Binding-site contacts:
Ligand atom CD contacts residue LEU227 of chain 1.A at 3.6 Å (hydrophobic).
Ligand atom CZ contacts residue ARG65 of chain 1.A at 3.6 Å.
Ligand atom CA contacts residue ASN231 of chain 1.A at 3.5 Å.
Ligand atom NH2 contacts residue VAL183 of chain 1.A at 3.7 Å.
Ligand atom C contacts residue ASN231 of chain 1.A at 3.7 Å.
Ligand atom NE2 contacts residue ASP230 of chain 1.A at 2.7 Å (salt-bridge).
Ligand atom CA contacts residue LEU234 of chain 1.A at 3.8 Å (hydrophobic).
Ligand atom O1P contacts residue ARG61 of chain 1.A at 2.8 Å (salt-bridge).
Ligand atom NH2 contacts residue ARG134 of chain 1.A at 3.6 Å.
Ligand atom N contacts residue ASN231 of chain 1.A at 2.9 Å (h-bond).
Ligand atom NE contacts residue GLU187 of chain 1.A at 2.9 Å (salt-bridge).
Ligand atom CZ contacts residue VAL183 of chain 1.A at 3.8 Å (hydrophobic).
Ligand atom CB contacts residue ASN231 of chain 1.A at 3.7 Å.
Ligand atom N contacts residue LEU234 of chain 1.A at 3.6 Å.
Ligand atom NE contacts residue ARG65 of chain 1.A at 3.8 Å.
Ligand atom O3P contacts residue TYR135 of chain 1.A at 2.7 Å (h-bond).
Ligand atom O3P contacts residue ARG134 of chain 1.A at 2.8 Å (salt-bridge).
Ligand atom CZ contacts residue GLU187 of chain 1.A at 3.5 Å.
Ligand atom CD contacts residue ASP230 of chain 1.A at 3.8 Å.
Ligand atom O2P contacts residue ARG61 of chain 1.A at 3.0 Å (salt-bridge).
Ligand atom OE1 contacts residue LEU227 of chain 1.A at 3.6 Å.
Ligand atom O contacts residue LEU234 of chain 1.A at 3.7 Å.
Ligand atom O contacts residue VAL183 of chain 1.A at 3.6 Å.
Ligand atom O contacts residue LEU179 of chain 1.A at 3.7 Å.
Ligand atom CB contacts residue ASN180 of chain 1.A at 3.3 Å.
Ligand atom NE2 contacts residue LEU227 of chain 1.A at 3.7 Å.
Ligand atom NH2 contacts residue ARG65 of chain 1.A at 3.4 Å (salt-bridge).
Ligand atom OXT contacts residue ASN180 of chain 1.A at 3.5 Å (h-bond).
Ligand atom O contacts residue ASN231 of chain 1.A at 3.0 Å (h-bond).
Ligand atom CG2 contacts residue ASN180 of chain 1.A at 3.6 Å.
Ligand atom NE contacts residue VAL183 of chain 1.A at 3.8 Å.
Ligand atom P contacts residue ARG134 of chain 1.A at 3.8 Å.
Ligand atom NH2 contacts residue ARG61 of chain 1.A at 3.6 Å.
Ligand atom P contacts residue ARG61 of chain 1.A at 3.7 Å.
Ligand atom NH2 contacts residue GLU187 of chain 1.A at 3.0 Å (salt-bridge).
Ligand atom CD contacts residue GLU187 of chain 1.A at 3.4 Å.
Ligand atom O2P contacts residue ARG134 of chain 1.A at 2.8 Å (salt-bridge).
Ligand atom CG2 contacts residue VAL183 of chain 1.A at 3.7 Å (hydrophobic).
Ligand atom NH1 contacts residue ARG65 of chain 1.A at 3.7 Å.
Ligand atom CA contacts residue ASN180 of chain 1.A at 3.5 Å.

A protein and the small-molecule ligand that binds it are described below.
Small molecule (SMILES): C[C@H](N)C(=O)N[C@@H](CCCNC(N)=[NH2+])C(=O)N[C@@H](CCCNC(N)=[NH2+])C(=O)N[C@@H](CCC(N)=O)C(=O)N[C@H](C(=O)O)[C@@H](C)OP(=O)(O)O

Sequence of chain 1.A:
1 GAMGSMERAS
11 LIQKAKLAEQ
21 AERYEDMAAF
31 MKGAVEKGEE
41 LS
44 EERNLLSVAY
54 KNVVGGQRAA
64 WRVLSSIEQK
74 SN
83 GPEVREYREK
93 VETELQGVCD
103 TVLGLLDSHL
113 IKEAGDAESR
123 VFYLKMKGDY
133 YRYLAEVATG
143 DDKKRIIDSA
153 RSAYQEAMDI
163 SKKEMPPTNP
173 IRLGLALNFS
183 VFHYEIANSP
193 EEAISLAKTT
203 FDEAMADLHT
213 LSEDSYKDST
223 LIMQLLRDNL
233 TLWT